Binding-site contacts:
Ligand atom O3G contacts residue TYR203 of chain 1.D at 2.8 Å (h-bond).
Ligand atom N3 contacts residue TYR262 of chain 1.D at 3.7 Å.
Ligand atom C3' contacts residue TYR203 of chain 1.D at 3.7 Å (hydrophobic).
Ligand atom O1B contacts residue ARG94 of chain 1.D at 3.3 Å (salt-bridge).
Ligand atom PG contacts residue MG1 of chain 1.W at 3.0 Å.
Ligand atom O1A contacts residue HIS98 of chain 1.D at 3.6 Å (h-bond).
Ligand atom N1 contacts residue HIS103 of chain 1.D at 3.3 Å.
Ligand atom O2A contacts residue ARG52 of chain 1.D at 2.8 Å (salt-bridge).
Ligand atom C5 contacts residue HIS258 of chain 1.D at 3.6 Å.
Ligand atom O3' contacts residue GLN37 of chain 1.D at 3.0 Å (h-bond).
Ligand atom O2G contacts residue MG1 of chain 1.W at 1.7 Å.
Ligand atom O3A contacts residue MG1 of chain 1.W at 3.7 Å.
Ligand atom PG contacts residue ARG254 of chain 1.D at 3.7 Å.
Ligand atom O3A contacts residue ASP199 of chain 1.D at 3.5 Å (salt-bridge).
Ligand atom O1A contacts residue HIS121 of chain 1.D at 3.2 Å (h-bond).
Ligand atom O3B contacts residue MG1 of chain 1.W at 3.3 Å.
Ligand atom O2 contacts residue LEU38 of chain 1.D at 3.5 Å.
Ligand atom O3A contacts residue ARG94 of chain 1.D at 3.5 Å (salt-bridge).
Ligand atom C2' contacts residue TYR262 of chain 1.D at 3.6 Å (hydrophobic).
Ligand atom O2G contacts residue LYS200 of chain 1.D at 3.0 Å (salt-bridge).
Ligand atom C2' contacts residue LEU38 of chain 1.D at 3.4 Å (hydrophobic).
Ligand atom C3' contacts residue ASP207 of chain 1.D at 3.5 Å.
Ligand atom C1' contacts residue HIS103 of chain 1.D at 3.6 Å.
Ligand atom O3' contacts residue ASP207 of chain 1.D at 2.7 Å (salt-bridge).
Ligand atom O3G contacts residue ARG254 of chain 1.D at 2.9 Å (salt-bridge).
Ligand atom PB contacts residue MG1 of chain 1.W at 2.9 Å.
Ligand atom O3' contacts residue LEU38 of chain 1.D at 3.7 Å.
Ligand atom O3' contacts residue TYR203 of chain 1.D at 3.5 Å.
Ligand atom O1A contacts residue HIS103 of chain 1.D at 2.5 Å (h-bond).
Ligand atom PA contacts residue HIS103 of chain 1.D at 3.2 Å.
Ligand atom O3G contacts residue LYS200 of chain 1.D at 3.5 Å.
Ligand atom O4' contacts residue ARG52 of chain 1.D at 3.0 Å (salt-bridge).
Ligand atom C5 contacts residue HIS103 of chain 1.D at 3.7 Å.
Ligand atom O4' contacts residue HIS103 of chain 1.D at 3.1 Å (h-bond).
Ligand atom O5' contacts residue HIS103 of chain 1.D at 3.1 Å (h-bond).
Ligand atom C5' contacts residue TYR203 of chain 1.D at 3.5 Å (hydrophobic).
Ligand atom O1G contacts residue ARG254 of chain 1.D at 2.9 Å (salt-bridge).
Ligand atom N4 contacts residue GLN263 of chain 1.D at 2.9 Å (h-bond).
Ligand atom C6 contacts residue HIS103 of chain 1.D at 3.2 Å.
Ligand atom O1B contacts residue MG1 of chain 1.W at 1.6 Å.

Sequence of chain 1.D:
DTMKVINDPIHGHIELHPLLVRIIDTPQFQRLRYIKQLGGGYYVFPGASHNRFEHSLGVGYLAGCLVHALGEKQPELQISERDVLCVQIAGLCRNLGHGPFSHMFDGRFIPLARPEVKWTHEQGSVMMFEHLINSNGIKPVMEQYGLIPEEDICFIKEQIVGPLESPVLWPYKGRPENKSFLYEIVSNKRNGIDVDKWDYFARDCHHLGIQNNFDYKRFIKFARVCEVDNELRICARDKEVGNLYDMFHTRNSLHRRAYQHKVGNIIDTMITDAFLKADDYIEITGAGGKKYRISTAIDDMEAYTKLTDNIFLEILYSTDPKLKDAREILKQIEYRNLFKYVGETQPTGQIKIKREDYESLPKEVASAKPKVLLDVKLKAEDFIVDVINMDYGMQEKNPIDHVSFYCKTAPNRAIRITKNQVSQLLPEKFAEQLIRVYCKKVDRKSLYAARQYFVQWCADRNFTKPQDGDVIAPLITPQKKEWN

The small molecule below binds the protein below.
Small molecule (SMILES): Nc1ccn([C@H]2C[C@H](O)[C@@H](CO[P](=O)(O)O[P](=O)(O)OP(=O)(O)O)O2)c(=O)n1